Binding-site contacts:
Ligand atom C2 contacts residue ASN83 of chain 1.A at 2.5 Å.
Ligand atom C1 contacts residue HIS122 of chain 1.A at 3.9 Å.
Ligand atom O6 contacts residue HIS122 of chain 1.A at 3.3 Å (h-bond).
Ligand atom O5 contacts residue ASN83 of chain 1.A at 2.3 Å (h-bond).
Ligand atom C1 contacts residue ASN83 of chain 1.A at 1.4 Å.
Ligand atom C4 contacts residue ASN83 of chain 1.A at 4.2 Å.
Ligand atom C8 contacts residue PRO81 of chain 1.A at 3.7 Å (hydrophobic).
Ligand atom C6 contacts residue HIS122 of chain 1.A at 4.4 Å.
Ligand atom C8 contacts residue LEU82 of chain 1.A at 4.1 Å (hydrophobic).
Ligand atom C7 contacts residue ASN83 of chain 1.A at 4.1 Å.
Ligand atom N2 contacts residue ASN83 of chain 1.A at 3.0 Å (h-bond).
Ligand atom O5 contacts residue HIS122 of chain 1.A at 3.7 Å.
Ligand atom C5 contacts residue HIS122 of chain 1.A at 4.4 Å.
Ligand atom C5 contacts residue ASN83 of chain 1.A at 3.6 Å.
Ligand atom C3 contacts residue ASN83 of chain 1.A at 3.9 Å.

Sequence of chain 1.A:
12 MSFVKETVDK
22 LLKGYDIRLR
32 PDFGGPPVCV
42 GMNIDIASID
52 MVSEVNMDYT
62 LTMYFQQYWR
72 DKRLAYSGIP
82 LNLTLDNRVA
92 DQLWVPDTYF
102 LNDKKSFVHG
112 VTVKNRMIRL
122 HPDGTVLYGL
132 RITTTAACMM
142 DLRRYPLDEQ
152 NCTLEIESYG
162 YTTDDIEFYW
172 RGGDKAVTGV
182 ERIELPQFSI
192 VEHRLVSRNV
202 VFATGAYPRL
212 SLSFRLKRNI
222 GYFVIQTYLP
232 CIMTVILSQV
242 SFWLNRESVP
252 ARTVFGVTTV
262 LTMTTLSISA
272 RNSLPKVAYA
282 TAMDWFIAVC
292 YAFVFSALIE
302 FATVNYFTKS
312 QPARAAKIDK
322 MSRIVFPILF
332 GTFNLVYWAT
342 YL

This protein binds this small molecule.
Small molecule (SMILES): CC(=O)N[C@@H]1[C@@H](O)[C@H](O)[C@@H](CO)O[C@H]1O